Sequence of chain 1.J:
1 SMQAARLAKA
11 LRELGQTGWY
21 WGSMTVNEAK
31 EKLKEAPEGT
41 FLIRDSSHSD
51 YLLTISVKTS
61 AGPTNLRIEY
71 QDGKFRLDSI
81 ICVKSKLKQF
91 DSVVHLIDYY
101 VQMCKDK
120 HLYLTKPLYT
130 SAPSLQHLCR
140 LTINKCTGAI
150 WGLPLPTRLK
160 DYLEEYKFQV

Binding-site contacts:
Ligand atom P33 contacts residue ARG44 of chain 1.J at 3.9 Å.
Ligand atom C09 contacts residue VAL26 of chain 1.J at 3.5 Å (hydrophobic).
Ligand atom O36 contacts residue ARG67 of chain 1.J at 2.9 Å (salt-bridge).
Ligand atom O35 contacts residue SER47 of chain 1.J at 3.6 Å.
Ligand atom C17 contacts residue ASN65 of chain 1.J at 3.7 Å.
Ligand atom O01 contacts residue ASN65 of chain 1.J at 3.0 Å (h-bond).
Ligand atom F20 contacts residue HIS120 of chain 1.J at 3.8 Å.
Ligand atom C17 contacts residue THR64 of chain 1.J at 3.6 Å.
Ligand atom O34 contacts residue ARG44 of chain 1.J at 2.8 Å (salt-bridge).
Ligand atom F08 contacts residue LYS30 of chain 1.J at 3.5 Å.
Ligand atom C31 contacts residue ARG67 of chain 1.J at 3.7 Å.
Ligand atom C06 contacts residue PRO63 of chain 1.J at 3.7 Å (hydrophobic).
Ligand atom C29 contacts residue ASN65 of chain 1.J at 3.6 Å.
Ligand atom C06 contacts residue ASN65 of chain 1.J at 3.7 Å.
Ligand atom P33 contacts residue SER47 of chain 1.J at 3.6 Å.
Ligand atom C05 contacts residue ASN65 of chain 1.J at 3.5 Å.
Ligand atom C19 contacts residue LEU66 of chain 1.J at 3.8 Å (hydrophobic).
Ligand atom O34 contacts residue SER47 of chain 1.J at 3.0 Å (h-bond).
Ligand atom C31 contacts residue ASN65 of chain 1.J at 3.7 Å.
Ligand atom C13 contacts residue ASN65 of chain 1.J at 3.5 Å.
Ligand atom O32 contacts residue ARG44 of chain 1.J at 3.0 Å (salt-bridge).
Ligand atom P33 contacts residue SER46 of chain 1.J at 3.8 Å.
Ligand atom C30 contacts residue ARG67 of chain 1.J at 3.4 Å.
Ligand atom P33 contacts residue THR54 of chain 1.J at 3.8 Å.
Ligand atom F20 contacts residue LEU121 of chain 1.J at 3.4 Å.
Ligand atom O01 contacts residue THR64 of chain 1.J at 3.3 Å (h-bond).
Ligand atom O35 contacts residue ARG67 of chain 1.J at 3.0 Å (salt-bridge).
Ligand atom O35 contacts residue SER46 of chain 1.J at 2.6 Å (h-bond).
Ligand atom O36 contacts residue SER47 of chain 1.J at 2.6 Å (h-bond).
Ligand atom C12 contacts residue ASN65 of chain 1.J at 3.2 Å.
Ligand atom F08 contacts residue VAL26 of chain 1.J at 3.5 Å.
Ligand atom C07 contacts residue VAL26 of chain 1.J at 3.7 Å (hydrophobic).
Ligand atom N14 contacts residue ASN65 of chain 1.J at 2.8 Å (h-bond).
Ligand atom F20 contacts residue LEU66 of chain 1.J at 3.6 Å.
Ligand atom C05 contacts residue PRO63 of chain 1.J at 3.5 Å (hydrophobic).
Ligand atom P33 contacts residue ARG67 of chain 1.J at 3.7 Å.
Ligand atom O34 contacts residue SER46 of chain 1.J at 3.8 Å.
Ligand atom C30 contacts residue ASN65 of chain 1.J at 3.5 Å.
Ligand atom O35 contacts residue THR54 of chain 1.J at 2.7 Å (h-bond).
Ligand atom C29 contacts residue ARG67 of chain 1.J at 3.7 Å.

The small molecule below binds the protein below.
Small molecule (SMILES): C=CCc1cc(CNC(=O)[C@H](Cc2ccc(OP(=O)(O)O)cc2)NC(=O)Cc2ccc(F)cc2)ccc1F